This small molecule binds to this protein.
Small molecule (SMILES): Oc1cccc2nc(CCc3cccc(Cl)c3)[nH]c12

Binding-site contacts:
Ligand atom C1 contacts residue ASN106 of chain 9.A at 3.0 Å.
Ligand atom C10 contacts residue SER39 of chain 9.A at 3.4 Å.
Ligand atom O contacts residue LEU109 of chain 9.A at 3.8 Å.
Ligand atom C13 contacts residue PHE70 of chain 9.A at 3.8 Å (hydrophobic).
Ligand atom C2 contacts residue LEU102 of chain 9.A at 3.8 Å (hydrophobic).
Ligand atom O contacts residue MET74 of chain 9.A at 3.3 Å.
Ligand atom CL contacts residue PRO8 of chain 9.A at 3.8 Å.
Ligand atom C14 contacts residue MET74 of chain 9.A at 3.7 Å (hydrophobic).
Ligand atom C9 contacts residue GLU134 of chain 2.A at 3.8 Å.
Ligand atom C12 contacts residue SO41 of chain 9.G at 3.9 Å.
Ligand atom C contacts residue ASN106 of chain 9.A at 3.1 Å.
Ligand atom C2 contacts residue VAL135 of chain 2.A at 3.7 Å (hydrophobic).
Ligand atom C13 contacts residue MET74 of chain 9.A at 3.8 Å (hydrophobic).
Ligand atom C7 contacts residue ASP72 of chain 9.A at 3.4 Å.
Ligand atom C8 contacts residue ALA37 of chain 9.A at 3.8 Å (hydrophobic).
Ligand atom C contacts residue LEU73 of chain 9.A at 3.6 Å (hydrophobic).
Ligand atom O contacts residue ASN106 of chain 9.A at 2.7 Å (h-bond).
Ligand atom C6 contacts residue HIS138 of chain 2.A at 3.2 Å.
Ligand atom N contacts residue GLU134 of chain 2.A at 3.1 Å (salt-bridge).
Ligand atom N1 contacts residue MET74 of chain 9.A at 2.9 Å (h-bond).
Ligand atom CL contacts residue MET74 of chain 9.A at 3.5 Å.
Ligand atom O contacts residue LEU73 of chain 9.A at 3.5 Å.
Ligand atom C12 contacts residue MET74 of chain 9.A at 3.9 Å (hydrophobic).
Ligand atom C2 contacts residue MET105 of chain 9.A at 3.7 Å (hydrophobic).
Ligand atom CL contacts residue SO41 of chain 9.G at 3.4 Å.
Ligand atom C11 contacts residue ALA37 of chain 9.A at 3.7 Å (hydrophobic).
Ligand atom C3 contacts residue LEU102 of chain 9.A at 3.6 Å (hydrophobic).
Ligand atom C12 contacts residue ALA37 of chain 9.A at 3.4 Å (hydrophobic).
Ligand atom C11 contacts residue SER39 of chain 9.A at 3.8 Å.
Ligand atom CL contacts residue GLY9 of chain 9.A at 3.5 Å.
Ligand atom C1 contacts residue MET105 of chain 9.A at 3.9 Å (hydrophobic).
Ligand atom C13 contacts residue ALA37 of chain 9.A at 3.5 Å (hydrophobic).
Ligand atom C6 contacts residue ASP72 of chain 9.A at 3.8 Å.
Ligand atom O contacts residue ALA75 of chain 9.A at 3.0 Å (h-bond).
Ligand atom C1 contacts residue LEU109 of chain 9.A at 3.6 Å (hydrophobic).
Ligand atom C11 contacts residue SO41 of chain 9.G at 3.4 Å.
Ligand atom C14 contacts residue LEU73 of chain 9.A at 3.7 Å (hydrophobic).
Ligand atom N1 contacts residue LEU73 of chain 9.A at 3.6 Å.
Ligand atom C3 contacts residue VAL135 of chain 2.A at 3.8 Å (hydrophobic).
Ligand atom C contacts residue MET74 of chain 9.A at 3.8 Å (hydrophobic).

Sequence of chain 9.A:
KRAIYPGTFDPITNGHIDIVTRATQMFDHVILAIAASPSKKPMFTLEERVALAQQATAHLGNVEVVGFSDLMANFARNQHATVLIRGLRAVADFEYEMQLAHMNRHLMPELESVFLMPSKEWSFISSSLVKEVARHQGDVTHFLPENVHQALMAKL

Sequence of chain 2.A:
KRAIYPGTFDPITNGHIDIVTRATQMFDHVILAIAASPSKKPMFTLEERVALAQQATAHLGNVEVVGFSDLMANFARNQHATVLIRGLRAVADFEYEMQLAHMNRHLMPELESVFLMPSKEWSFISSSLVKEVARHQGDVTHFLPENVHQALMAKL